The small molecule below binds the protein below.
Small molecule (SMILES): NC(=O)c1ccno1

Binding-site contacts:
Ligand atom C08 contacts residue PRO87 of chain 1.B at 3.9 Å (hydrophobic).
Ligand atom C07 contacts residue THR86 of chain 1.B at 4.2 Å.
Ligand atom C02 contacts residue TYR138 of chain 1.B at 4.1 Å (hydrophobic).
Ligand atom C04 contacts residue LEU140 of chain 1.B at 4.3 Å (hydrophobic).
Ligand atom N06 contacts residue LEU140 of chain 1.B at 3.3 Å (h-bond).
Ligand atom C04 contacts residue PRO87 of chain 1.B at 3.6 Å (hydrophobic).
Ligand atom N06 contacts residue TYR113 of chain 1.B at 4.2 Å.
Ligand atom C08 contacts residue GLY143 of chain 1.B at 4.4 Å.
Ligand atom O05 contacts residue TYR138 of chain 1.B at 3.8 Å.
Ligand atom O01 contacts residue ALA146 of chain 1.B at 4.3 Å.
Ligand atom N03 contacts residue TYR138 of chain 1.B at 3.0 Å (h-bond).
Ligand atom N03 contacts residue PRO87 of chain 1.B at 3.8 Å.
Ligand atom C08 contacts residue PRO85 of chain 1.B at 3.9 Å (hydrophobic).
Ligand atom O01 contacts residue PRO87 of chain 1.B at 4.3 Å.
Ligand atom O01 contacts residue ILE135 of chain 1.B at 2.9 Å (h-bond).
Ligand atom N06 contacts residue PRO87 of chain 1.B at 3.5 Å.
Ligand atom O01 contacts residue THR86 of chain 1.B at 3.9 Å.
Ligand atom O01 contacts residue GLY136 of chain 1.B at 4.3 Å.
Ligand atom C02 contacts residue PRO87 of chain 1.B at 3.8 Å (hydrophobic).
Ligand atom C02 contacts residue SER134 of chain 1.B at 3.9 Å.
Ligand atom N03 contacts residue GLY136 of chain 1.B at 3.1 Å (h-bond).
Ligand atom C07 contacts residue GLY143 of chain 1.B at 3.9 Å.
Ligand atom C07 contacts residue PRO87 of chain 1.B at 3.8 Å (hydrophobic).
Ligand atom C08 contacts residue THR86 of chain 1.B at 3.6 Å.
Ligand atom O01 contacts residue SER134 of chain 1.B at 3.3 Å.
Ligand atom O01 contacts residue VAL133 of chain 1.B at 4.1 Å.
Ligand atom O05 contacts residue LEU140 of chain 1.B at 3.3 Å (h-bond).
Ligand atom N03 contacts residue SER134 of chain 1.B at 3.4 Å (h-bond).
Ligand atom C02 contacts residue THR86 of chain 1.B at 3.9 Å.
Ligand atom O05 contacts residue PRO87 of chain 1.B at 3.4 Å.
Ligand atom N06 contacts residue GLY142 of chain 1.B at 3.9 Å.
Ligand atom C02 contacts residue ILE135 of chain 1.B at 3.8 Å (hydrophobic).
Ligand atom C02 contacts residue GLY136 of chain 1.B at 4.3 Å.
Ligand atom C07 contacts residue GLY142 of chain 1.B at 3.5 Å.
Ligand atom C04 contacts residue THR86 of chain 1.B at 3.9 Å.
Ligand atom N03 contacts residue ILE135 of chain 1.B at 4.1 Å.
Ligand atom O05 contacts residue VAL139 of chain 1.B at 4.2 Å.
Ligand atom C08 contacts residue ALA146 of chain 1.B at 4.1 Å (hydrophobic).
Ligand atom C07 contacts residue LEU140 of chain 1.B at 4.2 Å (hydrophobic).
Ligand atom C07 contacts residue PRO85 of chain 1.B at 4.3 Å (hydrophobic).

Sequence of chain 1.B:
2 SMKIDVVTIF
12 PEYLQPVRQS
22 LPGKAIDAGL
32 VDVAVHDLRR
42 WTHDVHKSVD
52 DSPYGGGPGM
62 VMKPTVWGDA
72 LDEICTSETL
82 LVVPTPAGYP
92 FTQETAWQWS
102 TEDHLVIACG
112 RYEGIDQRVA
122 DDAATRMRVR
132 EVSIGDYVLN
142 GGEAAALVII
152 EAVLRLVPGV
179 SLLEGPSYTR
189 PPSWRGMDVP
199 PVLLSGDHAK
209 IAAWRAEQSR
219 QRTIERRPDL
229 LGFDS